A small-molecule ligand and the protein it binds are described below.
Small molecule (SMILES): N[C@@H](CCCC[NH3+])C(=O)O

Sequence of chain 1.B:
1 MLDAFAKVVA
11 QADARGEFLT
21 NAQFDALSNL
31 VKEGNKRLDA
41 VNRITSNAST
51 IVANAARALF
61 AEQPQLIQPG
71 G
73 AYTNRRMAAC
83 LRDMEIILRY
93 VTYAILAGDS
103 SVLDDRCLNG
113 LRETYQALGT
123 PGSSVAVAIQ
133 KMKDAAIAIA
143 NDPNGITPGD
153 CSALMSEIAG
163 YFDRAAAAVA

Sequence of chain 1.A:
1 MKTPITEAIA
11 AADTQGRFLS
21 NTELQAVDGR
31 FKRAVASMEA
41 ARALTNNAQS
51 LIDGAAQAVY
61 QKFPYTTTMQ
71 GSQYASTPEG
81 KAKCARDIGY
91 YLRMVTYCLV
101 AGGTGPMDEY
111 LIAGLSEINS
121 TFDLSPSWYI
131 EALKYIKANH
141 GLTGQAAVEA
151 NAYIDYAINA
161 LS

Binding-site contacts:
Ligand atom CG contacts residue LEU19 of chain 1.B at 3.7 Å (hydrophobic).
Ligand atom CE contacts residue PHE18 of chain 1.B at 4.2 Å (hydrophobic).
Ligand atom NZ contacts residue THR45 of chain 1.A at 3.7 Å.
Ligand atom CD contacts residue LEU19 of chain 1.B at 4.5 Å (hydrophobic).
Ligand atom OXT contacts residue GLU17 of chain 1.B at 3.4 Å.
Ligand atom CG contacts residue PHE18 of chain 1.B at 3.6 Å (hydrophobic).
Ligand atom CB contacts residue PHE18 of chain 1.B at 3.3 Å (hydrophobic).
Ligand atom O contacts residue GLU17 of chain 1.B at 3.4 Å (salt-bridge).
Ligand atom CG contacts residue THR20 of chain 1.B at 4.4 Å.
Ligand atom CE contacts residue LEU19 of chain 1.B at 4.4 Å (hydrophobic).
Ligand atom C contacts residue GLU17 of chain 1.B at 3.9 Å.
Ligand atom CD contacts residue PHE18 of chain 1.B at 3.9 Å (hydrophobic).
Ligand atom CE contacts residue THR45 of chain 1.A at 3.7 Å.